Sequence of chain 1.C:
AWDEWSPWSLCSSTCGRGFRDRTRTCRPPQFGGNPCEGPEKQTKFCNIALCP

The small molecule below binds the protein below.
Small molecule (SMILES): OC[C@H]1O[C@H](O)[C@@H](O)[C@@H](O)[C@@H]1O

Binding-site contacts:
Ligand atom O4 contacts residue TRP10 of chain 1.C at 4.2 Å.
Ligand atom C1 contacts residue TRP10 of chain 1.C at 1.5 Å (hydrophobic).
Ligand atom C3 contacts residue TRP10 of chain 1.C at 3.8 Å (hydrophobic).
Ligand atom O5 contacts residue TRP10 of chain 1.C at 2.4 Å.
Ligand atom O5 contacts residue PRO9 of chain 1.C at 3.8 Å.
Ligand atom C4 contacts residue TRP10 of chain 1.C at 4.2 Å (hydrophobic).
Ligand atom C6 contacts residue TRP10 of chain 1.C at 4.2 Å (hydrophobic).
Ligand atom O2 contacts residue TRP10 of chain 1.C at 2.9 Å.
Ligand atom C5 contacts residue PRO9 of chain 1.C at 4.2 Å (hydrophobic).
Ligand atom C2 contacts residue TRP10 of chain 1.C at 2.4 Å (hydrophobic).
Ligand atom C5 contacts residue TRP10 of chain 1.C at 3.6 Å (hydrophobic).
Ligand atom O2 contacts residue LYS46 of chain 1.C at 3.6 Å.
Ligand atom O3 contacts residue TRP10 of chain 1.C at 4.4 Å.
Ligand atom O6 contacts residue PRO9 of chain 1.C at 4.0 Å.